Sequence of chain 1.A:
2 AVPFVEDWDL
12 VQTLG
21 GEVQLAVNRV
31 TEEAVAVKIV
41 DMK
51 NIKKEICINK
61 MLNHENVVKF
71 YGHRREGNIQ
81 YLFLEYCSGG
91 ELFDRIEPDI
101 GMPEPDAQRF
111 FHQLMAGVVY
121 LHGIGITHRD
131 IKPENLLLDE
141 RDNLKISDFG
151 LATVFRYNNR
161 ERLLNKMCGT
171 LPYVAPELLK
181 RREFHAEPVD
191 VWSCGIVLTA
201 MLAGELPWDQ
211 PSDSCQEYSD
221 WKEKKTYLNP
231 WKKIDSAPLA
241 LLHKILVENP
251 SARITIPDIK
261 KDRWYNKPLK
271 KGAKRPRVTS

Binding-site contacts:
Ligand atom C23 contacts residue LEU137 of chain 1.A at 3.5 Å (hydrophobic).
Ligand atom N2 contacts residue ALA36 of chain 1.A at 3.4 Å.
Ligand atom C9 contacts residue GLU85 of chain 1.A at 4.0 Å.
Ligand atom C9 contacts residue ALA36 of chain 1.A at 3.9 Å (hydrophobic).
Ligand atom C18 contacts residue GLU91 of chain 1.A at 4.2 Å.
Ligand atom O2 contacts residue VAL23 of chain 1.A at 3.8 Å.
Ligand atom C9 contacts residue LEU137 of chain 1.A at 4.0 Å (hydrophobic).
Ligand atom N2 contacts residue TYR86 of chain 1.A at 3.7 Å.
Ligand atom N1 contacts residue GLU85 of chain 1.A at 3.5 Å (salt-bridge).
Ligand atom C14 contacts residue LEU137 of chain 1.A at 3.6 Å (hydrophobic).
Ligand atom C23 contacts residue GLU85 of chain 1.A at 3.7 Å.
Ligand atom N1 contacts residue TYR86 of chain 1.A at 3.6 Å.
Ligand atom C4 contacts residue LEU15 of chain 1.A at 4.0 Å (hydrophobic).
Ligand atom C6 contacts residue GLY90 of chain 1.A at 3.5 Å.
Ligand atom C13 contacts residue LEU137 of chain 1.A at 3.3 Å (hydrophobic).
Ligand atom N2 contacts residue LEU137 of chain 1.A at 3.8 Å.
Ligand atom N1 contacts residue ALA36 of chain 1.A at 4.0 Å.
Ligand atom C7 contacts residue LEU15 of chain 1.A at 2.9 Å (hydrophobic).
Ligand atom C12 contacts residue LEU137 of chain 1.A at 3.7 Å (hydrophobic).
Ligand atom C2 contacts residue LEU15 of chain 1.A at 3.6 Å (hydrophobic).
Ligand atom C7 contacts residue GLY16 of chain 1.A at 3.1 Å.
Ligand atom C23 contacts residue ALA36 of chain 1.A at 3.6 Å (hydrophobic).
Ligand atom C9 contacts residue LEU84 of chain 1.A at 3.8 Å (hydrophobic).
Ligand atom C4 contacts residue CYS87 of chain 1.A at 4.1 Å (hydrophobic).
Ligand atom C5 contacts residue TYR86 of chain 1.A at 3.9 Å (hydrophobic).
Ligand atom C14 contacts residue CYS87 of chain 1.A at 4.2 Å (hydrophobic).
Ligand atom C14 contacts residue LEU15 of chain 1.A at 4.1 Å (hydrophobic).
Ligand atom N1 contacts residue CYS87 of chain 1.A at 2.9 Å (h-bond).
Ligand atom C5 contacts residue LEU15 of chain 1.A at 4.2 Å (hydrophobic).
Ligand atom C5 contacts residue CYS87 of chain 1.A at 3.0 Å (hydrophobic).
Ligand atom N2 contacts residue GLU85 of chain 1.A at 2.7 Å (salt-bridge).
Ligand atom C3 contacts residue LEU15 of chain 1.A at 4.0 Å (hydrophobic).
Ligand atom O2 contacts residue LEU137 of chain 1.A at 4.0 Å.
Ligand atom N2 contacts residue CYS87 of chain 1.A at 3.6 Å (h-bond).
Ligand atom C9 contacts residue SER147 of chain 1.A at 3.9 Å.
Ligand atom C1 contacts residue GLY90 of chain 1.A at 3.8 Å.
Ligand atom N1 contacts residue LEU137 of chain 1.A at 3.9 Å.
Ligand atom C12 contacts residue VAL23 of chain 1.A at 3.9 Å (hydrophobic).
Ligand atom C18 contacts residue LEU15 of chain 1.A at 4.1 Å (hydrophobic).
Ligand atom C6 contacts residue CYS87 of chain 1.A at 3.5 Å (hydrophobic).

The protein below binds the small molecule below.
Small molecule (SMILES): CCn1c(=O)c2c(C)n[nH]c2c2ccccc21